A small-molecule ligand and the protein it binds are described below.
Small molecule (SMILES): C[C@H](NC(=O)CN)C(=O)N[C@@H](CCCCN)C(=O)N[C@@H](CCCN=C(N)N)C(=O)N[C@H](C=O)CC1=NC=NC1

Binding-site contacts:
Ligand atom CE1 contacts residue GLU69 of chain 1.N at 3.3 Å.
Ligand atom CD contacts residue LEU80 of chain 1.N at 3.8 Å (hydrophobic).
Ligand atom CB contacts residue ASP119 of chain 1.N at 3.8 Å.
Ligand atom CZ contacts residue LEU80 of chain 1.N at 3.7 Å (hydrophobic).
Ligand atom CD contacts residue ASP119 of chain 1.N at 3.3 Å.
Ligand atom NE contacts residue ASP119 of chain 1.N at 4.0 Å.
Ligand atom CA contacts residue ASP115 of chain 1.N at 3.8 Å.
Ligand atom CD2 contacts residue TYR74 of chain 1.N at 3.7 Å (hydrophobic).
Ligand atom CG contacts residue GLU118 of chain 1.N at 3.4 Å.
Ligand atom NH1 contacts residue LEU80 of chain 1.N at 4.0 Å.
Ligand atom CZ contacts residue GLU69 of chain 1.N at 3.4 Å.
Ligand atom NE2 contacts residue TYR74 of chain 1.N at 3.7 Å.
Ligand atom NE contacts residue LEU80 of chain 1.N at 3.6 Å.
Ligand atom CB contacts residue ASP119 of chain 1.N at 3.4 Å.
Ligand atom CA contacts residue ASP119 of chain 1.N at 3.7 Å.
Ligand atom NH1 contacts residue ASP119 of chain 1.N at 2.9 Å (salt-bridge).
Ligand atom CZ contacts residue ASP119 of chain 1.N at 3.9 Å.
Ligand atom CA contacts residue ASP119 of chain 1.N at 3.8 Å.
Ligand atom CB contacts residue ASP119 of chain 1.N at 3.5 Å.
Ligand atom CB contacts residue GLU118 of chain 1.N at 4.0 Å.
Ligand atom CD contacts residue GLU118 of chain 1.N at 3.8 Å.
Ligand atom NH2 contacts residue GLU69 of chain 1.N at 2.4 Å (salt-bridge).
Ligand atom CD contacts residue ILE116 of chain 1.N at 4.0 Å (hydrophobic).
Ligand atom CE1 contacts residue TYR74 of chain 1.N at 3.6 Å (hydrophobic).
Ligand atom NH1 contacts residue THR76 of chain 1.N at 2.9 Å.
Ligand atom NE contacts residue TYR63 of chain 1.N at 3.5 Å.
Ligand atom CE contacts residue GLU118 of chain 1.N at 3.6 Å.
Ligand atom C contacts residue ASP115 of chain 1.N at 3.8 Å.
Ligand atom NH2 contacts residue THR76 of chain 1.N at 3.8 Å.
Ligand atom NH2 contacts residue THR75 of chain 1.N at 3.6 Å (h-bond).
Ligand atom N contacts residue ASP119 of chain 1.N at 2.8 Å (salt-bridge).
Ligand atom NE2 contacts residue GLU69 of chain 1.N at 2.8 Å (salt-bridge).
Ligand atom C contacts residue ASP119 of chain 1.N at 3.8 Å.
Ligand atom NE contacts residue GLU69 of chain 1.N at 3.1 Å (salt-bridge).
Ligand atom CG contacts residue ASP119 of chain 1.N at 3.1 Å.
Ligand atom O contacts residue ASP115 of chain 1.N at 3.8 Å.
Ligand atom CZ contacts residue THR76 of chain 1.N at 3.8 Å.
Ligand atom N contacts residue ASP115 of chain 1.N at 3.9 Å.
Ligand atom CA contacts residue ASP119 of chain 1.N at 3.9 Å.
Ligand atom N contacts residue ASP119 of chain 1.N at 3.2 Å (salt-bridge).

Sequence of chain 1.N:
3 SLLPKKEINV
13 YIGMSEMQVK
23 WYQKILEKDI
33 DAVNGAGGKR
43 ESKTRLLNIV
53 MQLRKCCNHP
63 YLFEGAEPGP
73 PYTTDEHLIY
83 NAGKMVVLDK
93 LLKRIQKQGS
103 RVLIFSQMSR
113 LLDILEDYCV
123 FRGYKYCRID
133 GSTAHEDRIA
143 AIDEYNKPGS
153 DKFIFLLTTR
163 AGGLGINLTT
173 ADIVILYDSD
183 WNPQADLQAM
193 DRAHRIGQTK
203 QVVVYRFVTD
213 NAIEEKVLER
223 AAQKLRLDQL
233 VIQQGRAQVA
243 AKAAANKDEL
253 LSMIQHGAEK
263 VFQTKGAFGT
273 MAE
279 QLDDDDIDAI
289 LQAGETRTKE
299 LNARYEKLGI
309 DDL